Sequence of chain 1.A:
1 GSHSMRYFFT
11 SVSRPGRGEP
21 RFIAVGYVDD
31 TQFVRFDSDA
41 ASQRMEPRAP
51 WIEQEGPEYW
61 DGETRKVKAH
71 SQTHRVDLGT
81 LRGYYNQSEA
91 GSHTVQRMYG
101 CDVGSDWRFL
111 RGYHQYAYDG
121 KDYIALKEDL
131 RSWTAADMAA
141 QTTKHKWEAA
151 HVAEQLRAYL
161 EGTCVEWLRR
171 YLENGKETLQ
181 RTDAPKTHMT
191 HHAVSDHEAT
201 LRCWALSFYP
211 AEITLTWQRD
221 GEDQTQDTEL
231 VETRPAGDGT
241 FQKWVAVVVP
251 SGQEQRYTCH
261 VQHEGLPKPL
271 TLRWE

Binding-site contacts:
Ligand atom CG2 contacts residue TYR171 of chain 1.A at 3.6 Å (hydrophobic).
Ligand atom CD2 contacts residue TYR99 of chain 1.A at 3.5 Å (hydrophobic).
Ligand atom NE contacts residue LEU156 of chain 1.A at 3.1 Å.
Ligand atom N contacts residue TYR7 of chain 1.A at 2.9 Å (h-bond).
Ligand atom O contacts residue LYS146 of chain 1.A at 3.4 Å (salt-bridge).
Ligand atom CA contacts residue TYR7 of chain 1.A at 3.3 Å (hydrophobic).
Ligand atom OE1 contacts residue VAL76 of chain 1.A at 3.3 Å.
Ligand atom N contacts residue TYR99 of chain 1.A at 2.9 Å (h-bond).
Ligand atom N contacts residue TYR171 of chain 1.A at 2.8 Å (h-bond).
Ligand atom O contacts residue LYS66 of chain 1.A at 2.9 Å (salt-bridge).
Ligand atom CD contacts residue LEU156 of chain 1.A at 3.2 Å (hydrophobic).
Ligand atom CD1 contacts residue ARG97 of chain 1.A at 3.5 Å.
Ligand atom O contacts residue TYR159 of chain 1.A at 2.7 Å (h-bond).
Ligand atom N contacts residue GLU63 of chain 1.A at 2.9 Å (salt-bridge).
Ligand atom CD1 contacts residue HIS70 of chain 1.A at 3.4 Å.
Ligand atom CG2 contacts residue TYR59 of chain 1.A at 3.5 Å (hydrophobic).
Ligand atom CG contacts residue GLU63 of chain 1.A at 3.6 Å.
Ligand atom CD1 contacts residue MET45 of chain 1.A at 3.6 Å (hydrophobic).
Ligand atom NH2 contacts residue GLN155 of chain 1.A at 3.2 Å.
Ligand atom CA contacts residue TYR171 of chain 1.A at 3.5 Å (hydrophobic).
Ligand atom CG2 contacts residue GLU63 of chain 1.A at 3.4 Å.
Ligand atom C contacts residue TYR7 of chain 1.A at 3.4 Å (hydrophobic).
Ligand atom OXT contacts residue THR143 of chain 1.A at 2.7 Å (h-bond).
Ligand atom CG1 contacts residue LYS66 of chain 1.A at 3.0 Å.
Ligand atom O contacts residue THR73 of chain 1.A at 3.2 Å (h-bond).
Ligand atom O contacts residue HIS70 of chain 1.A at 3.2 Å.
Ligand atom CB contacts residue TYR99 of chain 1.A at 3.5 Å (hydrophobic).
Ligand atom CD2 contacts residue TYR7 of chain 1.A at 3.5 Å (hydrophobic).
Ligand atom OD1 contacts residue ARG65 of chain 1.A at 3.1 Å (salt-bridge).
Ligand atom CG2 contacts residue TRP167 of chain 1.A at 3.6 Å (hydrophobic).
Ligand atom O contacts residue LYS146 of chain 1.A at 3.1 Å (salt-bridge).
Ligand atom CD1 contacts residue VAL67 of chain 1.A at 3.6 Å (hydrophobic).
Ligand atom CD contacts residue VAL76 of chain 1.A at 3.4 Å (hydrophobic).
Ligand atom CA contacts residue GLU63 of chain 1.A at 3.5 Å.
Ligand atom OE2 contacts residue VAL76 of chain 1.A at 3.6 Å.
Ligand atom CB contacts residue THR143 of chain 1.A at 3.6 Å.
Ligand atom N contacts residue ASP77 of chain 1.A at 2.9 Å (salt-bridge).
Ligand atom O contacts residue TYR7 of chain 1.A at 3.5 Å.
Ligand atom O contacts residue TRP147 of chain 1.A at 2.9 Å (h-bond).
Ligand atom O contacts residue LYS66 of chain 1.A at 3.5 Å.

A small-molecule ligand and the protein it binds are described below.
Small molecule (SMILES): CC(C)C[C@H](NC(=O)[C@H](CC(C)C)NC(=O)[C@H](CC(=O)O)NC(=O)[C@H](CC(=O)O)NC(=O)[C@H](CCCN=C(N)N)NC(=O)[C@H](CC(C)C)NC(=O)[C@@H](N)C(C)C)C(=O)N[C@@H](CCC(=O)O)C(=O)N[C@@H](C)C(=O)O